Sequence of chain 2.A:
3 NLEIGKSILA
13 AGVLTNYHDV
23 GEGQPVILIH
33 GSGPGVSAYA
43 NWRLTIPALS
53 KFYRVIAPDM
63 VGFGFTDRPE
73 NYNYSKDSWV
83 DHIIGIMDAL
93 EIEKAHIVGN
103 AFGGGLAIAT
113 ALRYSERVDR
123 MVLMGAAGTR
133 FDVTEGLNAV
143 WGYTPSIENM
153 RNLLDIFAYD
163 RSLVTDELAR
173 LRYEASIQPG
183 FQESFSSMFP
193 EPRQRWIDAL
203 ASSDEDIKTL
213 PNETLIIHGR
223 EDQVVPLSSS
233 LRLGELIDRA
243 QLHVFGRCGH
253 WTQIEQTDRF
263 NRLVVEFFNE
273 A

The protein below binds the small molecule below.
Small molecule (SMILES): CCCC(=O)O

Binding-site contacts:
Ligand atom O1 contacts residue HIS252 of chain 2.A at 2.7 Å (h-bond).
Ligand atom C3 contacts residue TRP143 of chain 2.A at 4.3 Å (hydrophobic).
Ligand atom C3 contacts residue PHE104 of chain 2.A at 4.5 Å (hydrophobic).
Ligand atom C3 contacts residue HIS252 of chain 2.A at 4.3 Å.
Ligand atom C1 contacts residue ALA129 of chain 2.A at 4.4 Å (hydrophobic).
Ligand atom C4 contacts residue SER34 of chain 2.A at 3.4 Å.
Ligand atom O1 contacts residue ALA103 of chain 2.A at 3.2 Å.
Ligand atom C3 contacts residue SER34 of chain 2.A at 3.7 Å.
Ligand atom O2 contacts residue SER34 of chain 2.A at 2.8 Å (h-bond).
Ligand atom C1 contacts residue TRP143 of chain 2.A at 3.7 Å (hydrophobic).
Ligand atom O2 contacts residue ALA103 of chain 2.A at 3.3 Å.
Ligand atom C2 contacts residue SER34 of chain 2.A at 4.0 Å.
Ligand atom C4 contacts residue HIS252 of chain 2.A at 3.7 Å.
Ligand atom C2 contacts residue LEU139 of chain 2.A at 4.3 Å (hydrophobic).
Ligand atom C1 contacts residue LEU139 of chain 2.A at 3.7 Å (hydrophobic).
Ligand atom O1 contacts residue PHE159 of chain 2.A at 4.3 Å.
Ligand atom O1 contacts residue VAL226 of chain 2.A at 4.3 Å.
Ligand atom C1 contacts residue VAL227 of chain 2.A at 4.2 Å (hydrophobic).
Ligand atom C3 contacts residue VAL226 of chain 2.A at 4.1 Å (hydrophobic).
Ligand atom C4 contacts residue ALA103 of chain 2.A at 3.3 Å (hydrophobic).
Ligand atom C2 contacts residue ALA103 of chain 2.A at 4.1 Å (hydrophobic).
Ligand atom O1 contacts residue SER34 of chain 2.A at 4.3 Å.
Ligand atom O2 contacts residue GLY33 of chain 2.A at 3.8 Å.
Ligand atom C4 contacts residue PHE104 of chain 2.A at 3.9 Å (hydrophobic).
Ligand atom C3 contacts residue LEU139 of chain 2.A at 3.6 Å (hydrophobic).
Ligand atom C1 contacts residue PHE133 of chain 2.A at 4.2 Å (hydrophobic).
Ligand atom C2 contacts residue TRP143 of chain 2.A at 4.0 Å (hydrophobic).
Ligand atom C3 contacts residue ALA103 of chain 2.A at 4.2 Å (hydrophobic).
Ligand atom C2 contacts residue PHE104 of chain 2.A at 3.7 Å (hydrophobic).
Ligand atom O2 contacts residue PHE104 of chain 2.A at 3.1 Å (h-bond).